A small-molecule ligand and the protein it binds are described below.
Small molecule (SMILES): CC(=O)N[C@H]1[C@H](O[C@H]2[C@H](O)[C@@H](NC(C)=O)CO[C@@H]2CO)O[C@H](CO)[C@@H](O)[C@@H]1O

Binding-site contacts:
Ligand atom C2 contacts residue ASN1134 of chain 1.C at 2.5 Å.
Ligand atom O5 contacts residue ASN1134 of chain 1.C at 2.3 Å (h-bond).
Ligand atom C5 contacts residue ASN1134 of chain 1.C at 3.6 Å.
Ligand atom O7 contacts residue ASN1134 of chain 1.C at 3.3 Å (h-bond).
Ligand atom C1 contacts residue ASN1134 of chain 1.C at 1.4 Å.
Ligand atom C3 contacts residue ASN1134 of chain 1.C at 3.8 Å.
Ligand atom C8 contacts residue ASN1134 of chain 1.C at 4.5 Å.
Ligand atom N2 contacts residue ASN1134 of chain 1.C at 2.9 Å (h-bond).
Ligand atom C4 contacts residue ASN1134 of chain 1.C at 4.2 Å.
Ligand atom O6 contacts residue ASN1134 of chain 1.C at 4.5 Å.
Ligand atom C7 contacts residue ASN1134 of chain 1.C at 3.3 Å.

Sequence of chain 1.C:
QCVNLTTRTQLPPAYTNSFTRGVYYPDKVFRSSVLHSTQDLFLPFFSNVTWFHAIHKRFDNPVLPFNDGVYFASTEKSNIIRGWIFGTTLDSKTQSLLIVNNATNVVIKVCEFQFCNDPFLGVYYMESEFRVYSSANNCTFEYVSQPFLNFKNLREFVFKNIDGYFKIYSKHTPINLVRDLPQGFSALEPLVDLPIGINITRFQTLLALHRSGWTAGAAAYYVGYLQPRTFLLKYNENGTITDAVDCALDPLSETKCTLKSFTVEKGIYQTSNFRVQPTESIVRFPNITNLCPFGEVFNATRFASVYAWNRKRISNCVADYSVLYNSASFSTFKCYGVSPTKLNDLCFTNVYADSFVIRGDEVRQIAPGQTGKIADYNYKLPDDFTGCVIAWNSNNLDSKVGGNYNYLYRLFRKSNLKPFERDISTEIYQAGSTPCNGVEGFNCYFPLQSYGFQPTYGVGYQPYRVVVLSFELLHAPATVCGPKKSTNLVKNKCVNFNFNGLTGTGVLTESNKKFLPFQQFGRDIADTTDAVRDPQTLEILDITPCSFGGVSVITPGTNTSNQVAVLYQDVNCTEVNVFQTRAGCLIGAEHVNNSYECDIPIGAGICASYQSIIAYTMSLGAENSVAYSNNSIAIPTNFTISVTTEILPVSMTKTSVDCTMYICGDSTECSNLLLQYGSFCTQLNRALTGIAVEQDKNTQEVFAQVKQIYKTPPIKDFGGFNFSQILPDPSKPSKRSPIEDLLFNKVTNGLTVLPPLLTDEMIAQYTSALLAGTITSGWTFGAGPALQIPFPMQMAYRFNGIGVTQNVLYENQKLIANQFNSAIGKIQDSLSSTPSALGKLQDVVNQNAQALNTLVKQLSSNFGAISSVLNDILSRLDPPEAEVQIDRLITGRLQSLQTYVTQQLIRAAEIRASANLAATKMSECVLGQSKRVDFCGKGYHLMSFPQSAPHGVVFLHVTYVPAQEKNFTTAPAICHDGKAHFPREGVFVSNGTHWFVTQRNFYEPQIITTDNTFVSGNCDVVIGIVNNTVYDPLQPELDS